A small-molecule ligand and the protein it binds are described below.
Small molecule (SMILES): CC(=O)N[C@H]1[C@H](O[C@H]2[C@H](O)[C@@H](NC(C)=O)CO[C@@H]2CO)O[C@H](CO)[C@@H](O[C@@H]2O[C@H](CO)[C@@H](O)[C@H](O)[C@@H]2O)[C@@H]1O

Sequence of chain 1.C:
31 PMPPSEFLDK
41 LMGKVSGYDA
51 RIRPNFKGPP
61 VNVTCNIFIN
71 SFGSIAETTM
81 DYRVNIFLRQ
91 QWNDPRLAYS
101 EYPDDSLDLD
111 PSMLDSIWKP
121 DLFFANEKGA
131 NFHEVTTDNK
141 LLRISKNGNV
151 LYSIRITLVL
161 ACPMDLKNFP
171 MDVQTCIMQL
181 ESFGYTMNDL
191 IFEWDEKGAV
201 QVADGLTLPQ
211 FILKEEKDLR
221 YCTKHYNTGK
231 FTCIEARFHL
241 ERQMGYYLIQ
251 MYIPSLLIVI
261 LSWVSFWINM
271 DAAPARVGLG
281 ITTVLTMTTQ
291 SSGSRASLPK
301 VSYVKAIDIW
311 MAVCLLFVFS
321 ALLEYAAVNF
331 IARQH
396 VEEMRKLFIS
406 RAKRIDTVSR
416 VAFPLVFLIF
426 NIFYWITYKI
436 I

Binding-site contacts:
Ligand atom C1 contacts residue PRO60 of chain 1.C at 4.2 Å (hydrophobic).
Ligand atom C5 contacts residue ASN62 of chain 1.C at 3.7 Å.
Ligand atom C4 contacts residue ASN62 of chain 1.C at 4.3 Å.
Ligand atom C3 contacts residue PRO59 of chain 1.C at 4.4 Å (hydrophobic).
Ligand atom C8 contacts residue PRO60 of chain 1.C at 3.4 Å (hydrophobic).
Ligand atom C2 contacts residue ASN62 of chain 1.C at 2.5 Å.
Ligand atom C7 contacts residue PRO60 of chain 1.C at 3.7 Å (hydrophobic).
Ligand atom C1 contacts residue ASN62 of chain 1.C at 1.4 Å.
Ligand atom C3 contacts residue ASN62 of chain 1.C at 3.8 Å.
Ligand atom N2 contacts residue ASN62 of chain 1.C at 2.9 Å (h-bond).
Ligand atom C8 contacts residue ASN62 of chain 1.C at 4.4 Å.
Ligand atom O5 contacts residue ASN62 of chain 1.C at 2.4 Å (h-bond).
Ligand atom N2 contacts residue PRO59 of chain 1.C at 3.8 Å.
Ligand atom C2 contacts residue PRO60 of chain 1.C at 4.3 Å (hydrophobic).
Ligand atom C7 contacts residue ASN62 of chain 1.C at 3.2 Å.
Ligand atom O7 contacts residue ASN62 of chain 1.C at 3.2 Å (h-bond).
Ligand atom N2 contacts residue PRO60 of chain 1.C at 3.3 Å (h-bond).
Ligand atom C7 contacts residue PRO59 of chain 1.C at 4.4 Å (hydrophobic).
Ligand atom C8 contacts residue ASN55 of chain 1.C at 3.4 Å.
Ligand atom O3 contacts residue PRO59 of chain 1.C at 3.9 Å.
Ligand atom C8 contacts residue PRO59 of chain 1.C at 3.8 Å (hydrophobic).